Binding-site contacts:
Ligand atom N2 contacts residue ASP185 of chain 1.B at 3.3 Å (salt-bridge).
Ligand atom C8 contacts residue GLN188 of chain 1.B at 3.9 Å.
Ligand atom C4B contacts residue LEU25 of chain 1.B at 3.4 Å (hydrophobic).
Ligand atom C2' contacts residue GLN188 of chain 1.B at 3.9 Å.
Ligand atom C1 contacts residue CYS187 of chain 1.B at 3.8 Å (hydrophobic).
Ligand atom N2 contacts residue TRP215 of chain 1.B at 3.6 Å (h-bond).
Ligand atom N1 contacts residue CYS219 of chain 1.B at 3.8 Å.
Ligand atom C3 contacts residue CYS187 of chain 1.B at 3.5 Å (hydrophobic).
Ligand atom C7 contacts residue ALA186 of chain 1.B at 3.5 Å (hydrophobic).
Ligand atom N1 contacts residue ALA186 of chain 1.B at 3.5 Å (h-bond).
Ligand atom C1' contacts residue SER191 of chain 1.B at 3.8 Å.
Ligand atom C5 contacts residue GLN188 of chain 1.B at 3.9 Å.
Ligand atom C3B contacts residue PRO44 of chain 1.B at 3.7 Å (hydrophobic).
Ligand atom C3 contacts residue VAL213 of chain 1.B at 3.6 Å (hydrophobic).
Ligand atom C2B contacts residue PRO44 of chain 1.B at 3.8 Å (hydrophobic).
Ligand atom C1 contacts residue TRP215 of chain 1.B at 3.9 Å (hydrophobic).
Ligand atom O6' contacts residue HIS41 of chain 1.B at 2.7 Å (h-bond).
Ligand atom N1 contacts residue GLY218 of chain 1.B at 2.7 Å (h-bond).
Ligand atom C2 contacts residue VAL213 of chain 1.B at 3.7 Å (hydrophobic).
Ligand atom C7 contacts residue GLY216 of chain 1.B at 3.8 Å.
Ligand atom C6 contacts residue GLY216 of chain 1.B at 3.9 Å.
Ligand atom N2 contacts residue GLY226 of chain 1.B at 3.6 Å.
Ligand atom N1 contacts residue ASP185 of chain 1.B at 3.5 Å (salt-bridge).
Ligand atom C4 contacts residue CYS187 of chain 1.B at 3.8 Å (hydrophobic).
Ligand atom C3B contacts residue CYS42 of chain 1.B at 3.7 Å (hydrophobic).
Ligand atom N1 contacts residue GLY216 of chain 1.B at 3.9 Å.
Ligand atom N2 contacts residue ALA186 of chain 1.B at 3.5 Å (h-bond).
Ligand atom C6' contacts residue SER191 of chain 1.B at 3.3 Å.
Ligand atom F2 contacts residue CYS187 of chain 1.B at 3.6 Å.
Ligand atom C2 contacts residue CYS187 of chain 1.B at 3.7 Å (hydrophobic).
Ligand atom F2 contacts residue VAL213 of chain 1.B at 2.9 Å.
Ligand atom F2 contacts residue ALA186 of chain 1.B at 3.0 Å.
Ligand atom N3 contacts residue SER191 of chain 1.B at 2.4 Å (h-bond).
Ligand atom C6' contacts residue HIS41 of chain 1.B at 3.6 Å.
Ligand atom C8 contacts residue SER191 of chain 1.B at 3.4 Å.
Ligand atom O5' contacts residue HIS41 of chain 1.B at 3.4 Å.
Ligand atom C3 contacts residue SER191 of chain 1.B at 3.5 Å.
Ligand atom C4 contacts residue SER191 of chain 1.B at 3.2 Å.
Ligand atom C2B contacts residue HIS41 of chain 1.B at 3.1 Å.
Ligand atom O6' contacts residue SER191 of chain 1.B at 2.0 Å (h-bond).

This small molecule binds to this protein.
Small molecule (SMILES): C[C@H]1CCCC[C@@H]1Oc1cccc(-c2nc3cc(C(N)=[NH2+])c(F)cc3[nH]2)c1[O-]

Sequence of chain 1.B:
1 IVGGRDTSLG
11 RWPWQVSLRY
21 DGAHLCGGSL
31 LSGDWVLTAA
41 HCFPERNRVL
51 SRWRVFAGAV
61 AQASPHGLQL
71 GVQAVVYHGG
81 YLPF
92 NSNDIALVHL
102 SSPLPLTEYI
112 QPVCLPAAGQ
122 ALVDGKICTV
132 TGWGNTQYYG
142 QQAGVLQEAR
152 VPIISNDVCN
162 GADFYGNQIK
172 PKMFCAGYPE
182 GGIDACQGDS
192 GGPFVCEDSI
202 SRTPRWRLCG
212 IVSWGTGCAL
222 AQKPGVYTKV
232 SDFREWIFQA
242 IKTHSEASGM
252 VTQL